The protein below binds the small molecule below.
Small molecule (SMILES): CC(=O)N[C@H]1[C@H](O[C@H]2[C@H](O)[C@@H](NC(C)=O)CO[C@@H]2CO)O[C@H](CO)[C@@H](O)[C@@H]1O

Binding-site contacts:
Ligand atom O3 contacts residue TRP358 of chain 2.A at 4.3 Å.
Ligand atom C1 contacts residue TYR387 of chain 4.A at 4.4 Å (hydrophobic).
Ligand atom C4 contacts residue TRP358 of chain 2.A at 3.7 Å (hydrophobic).
Ligand atom C1 contacts residue ASN66 of chain 2.A at 1.4 Å.
Ligand atom O5 contacts residue TRP358 of chain 2.A at 4.0 Å.
Ligand atom O5 contacts residue ASN66 of chain 2.A at 2.4 Å (h-bond).
Ligand atom C1 contacts residue TRP358 of chain 2.A at 4.2 Å (hydrophobic).
Ligand atom C2 contacts residue TRP358 of chain 2.A at 4.5 Å (hydrophobic).
Ligand atom C3 contacts residue ASN66 of chain 2.A at 3.8 Å.
Ligand atom O6 contacts residue TRP358 of chain 2.A at 3.7 Å.
Ligand atom O7 contacts residue ASN66 of chain 2.A at 3.8 Å.
Ligand atom C5 contacts residue ASN66 of chain 2.A at 3.7 Å.
Ligand atom C5 contacts residue TRP358 of chain 2.A at 4.2 Å (hydrophobic).
Ligand atom O6 contacts residue ASN66 of chain 2.A at 4.5 Å.
Ligand atom O7 contacts residue TYR387 of chain 4.A at 3.8 Å.
Ligand atom N2 contacts residue ASN66 of chain 2.A at 2.9 Å (h-bond).
Ligand atom C7 contacts residue ASN66 of chain 2.A at 3.5 Å.
Ligand atom C4 contacts residue ASN66 of chain 2.A at 4.2 Å.
Ligand atom C6 contacts residue TRP358 of chain 2.A at 3.8 Å (hydrophobic).
Ligand atom C2 contacts residue ASN66 of chain 2.A at 2.4 Å.
Ligand atom C7 contacts residue TYR387 of chain 4.A at 4.3 Å (hydrophobic).
Ligand atom O4 contacts residue TRP358 of chain 2.A at 4.1 Å.

Sequence of chain 2.A:
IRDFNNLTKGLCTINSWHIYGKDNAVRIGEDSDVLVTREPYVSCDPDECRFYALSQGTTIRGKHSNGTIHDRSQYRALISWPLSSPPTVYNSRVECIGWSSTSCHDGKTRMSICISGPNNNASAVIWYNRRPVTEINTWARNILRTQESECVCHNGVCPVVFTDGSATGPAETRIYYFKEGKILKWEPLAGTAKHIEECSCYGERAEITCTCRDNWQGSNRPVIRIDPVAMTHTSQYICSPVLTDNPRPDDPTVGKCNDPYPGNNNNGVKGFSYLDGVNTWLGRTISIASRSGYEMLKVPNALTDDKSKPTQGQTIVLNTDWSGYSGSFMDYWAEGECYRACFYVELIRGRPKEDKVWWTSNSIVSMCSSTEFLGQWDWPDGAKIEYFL

Sequence of chain 4.A:
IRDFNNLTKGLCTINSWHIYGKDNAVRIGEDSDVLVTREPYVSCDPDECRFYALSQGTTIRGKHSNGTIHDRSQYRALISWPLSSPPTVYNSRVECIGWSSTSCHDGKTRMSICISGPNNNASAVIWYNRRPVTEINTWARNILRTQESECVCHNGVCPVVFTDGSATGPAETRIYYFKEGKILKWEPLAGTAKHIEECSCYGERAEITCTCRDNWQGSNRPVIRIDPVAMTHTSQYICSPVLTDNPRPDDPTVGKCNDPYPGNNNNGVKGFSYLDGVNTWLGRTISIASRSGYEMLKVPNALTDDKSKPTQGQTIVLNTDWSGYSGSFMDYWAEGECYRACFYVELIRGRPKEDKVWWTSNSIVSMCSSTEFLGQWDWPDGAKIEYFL